The small molecule below binds the protein below.
Small molecule (SMILES): C=C(C)[C@H]1CN[C@H](C(=O)O)[C@H]1CC(=O)O

Binding-site contacts:
Ligand atom O contacts residue TYR63 of chain 1.D at 4.2 Å.
Ligand atom OXT contacts residue TYR63 of chain 1.D at 3.9 Å.
Ligand atom CD2 contacts residue VAL139 of chain 1.D at 3.8 Å (hydrophobic).
Ligand atom O contacts residue ARG97 of chain 1.D at 2.6 Å (salt-bridge).
Ligand atom N contacts residue THR92 of chain 1.D at 3.2 Å (h-bond).
Ligand atom C contacts residue THR92 of chain 1.D at 3.5 Å.
Ligand atom N contacts residue GLU191 of chain 1.D at 3.2 Å (salt-bridge).
Ligand atom N contacts residue PRO90 of chain 1.D at 2.8 Å (h-bond).
Ligand atom OD1 contacts residue ALA143 of chain 1.D at 3.0 Å (h-bond).
Ligand atom CG1 contacts residue ALA143 of chain 1.D at 4.2 Å (hydrophobic).
Ligand atom CG contacts residue TYR63 of chain 1.D at 3.5 Å (hydrophobic).
Ligand atom CD contacts residue GLU191 of chain 1.D at 3.8 Å.
Ligand atom OD2 contacts residue GLU191 of chain 1.D at 3.6 Å.
Ligand atom C contacts residue ALA143 of chain 1.D at 3.8 Å (hydrophobic).
Ligand atom CD1 contacts residue ASN174 of chain 1.D at 3.2 Å.
Ligand atom O contacts residue ALA143 of chain 1.D at 3.0 Å (h-bond).
Ligand atom CG1 contacts residue THR144 of chain 1.D at 3.3 Å.
Ligand atom CG2 contacts residue ASN174 of chain 1.D at 4.1 Å.
Ligand atom CA contacts residue THR92 of chain 1.D at 3.3 Å.
Ligand atom CA contacts residue ALA143 of chain 1.D at 4.2 Å (hydrophobic).
Ligand atom OD1 contacts residue GLY142 of chain 1.D at 3.5 Å.
Ligand atom CG1 contacts residue GLU191 of chain 1.D at 3.9 Å.
Ligand atom CD1 contacts residue TYR63 of chain 1.D at 3.4 Å (hydrophobic).
Ligand atom OXT contacts residue ARG97 of chain 1.D at 2.7 Å (salt-bridge).
Ligand atom OD1 contacts residue THR144 of chain 1.D at 3.2 Å (h-bond).
Ligand atom OD2 contacts residue THR144 of chain 1.D at 2.5 Å (h-bond).
Ligand atom O contacts residue GLY142 of chain 1.D at 3.9 Å.
Ligand atom OXT contacts residue PRO90 of chain 1.D at 3.5 Å (h-bond).
Ligand atom CD1 contacts residue GLU15 of chain 1.D at 3.5 Å.
Ligand atom CB1 contacts residue GLU191 of chain 1.D at 3.8 Å.
Ligand atom CG2 contacts residue TYR63 of chain 1.D at 3.2 Å (hydrophobic).
Ligand atom CA contacts residue PRO90 of chain 1.D at 4.2 Å (hydrophobic).
Ligand atom OXT contacts residue THR92 of chain 1.D at 3.0 Å (h-bond).
Ligand atom C contacts residue ARG97 of chain 1.D at 3.3 Å.
Ligand atom OXT contacts residue LEU91 of chain 1.D at 3.7 Å.
Ligand atom CA contacts residue GLU191 of chain 1.D at 3.5 Å.
Ligand atom CD2 contacts residue TYR63 of chain 1.D at 3.5 Å (hydrophobic).
Ligand atom CD contacts residue PRO90 of chain 1.D at 3.3 Å (hydrophobic).
Ligand atom CD contacts residue TYR63 of chain 1.D at 3.7 Å (hydrophobic).
Ligand atom N contacts residue TYR217 of chain 1.D at 4.0 Å.

Sequence of chain 1.D:
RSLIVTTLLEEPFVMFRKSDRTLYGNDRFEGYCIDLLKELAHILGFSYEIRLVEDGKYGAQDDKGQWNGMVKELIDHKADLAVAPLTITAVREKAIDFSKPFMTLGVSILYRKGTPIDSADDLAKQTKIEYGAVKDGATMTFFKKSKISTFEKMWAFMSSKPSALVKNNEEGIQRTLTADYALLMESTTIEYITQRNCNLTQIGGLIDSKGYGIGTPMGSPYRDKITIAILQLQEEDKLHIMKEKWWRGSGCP